This small molecule binds to this protein.
Small molecule (SMILES): CC(=O)N[C@@H]1[C@@H](O)[C@H](O)[C@@H](CO)O[C@H]1O

Binding-site contacts:
Ligand atom C8 contacts residue ASP314 of chain 1.A at 3.5 Å.
Ligand atom N2 contacts residue ASN37 of chain 1.A at 2.7 Å (h-bond).
Ligand atom C5 contacts residue THR39 of chain 1.A at 4.3 Å.
Ligand atom O7 contacts residue ARG316 of chain 1.A at 4.3 Å.
Ligand atom C7 contacts residue ARG316 of chain 1.A at 4.1 Å.
Ligand atom C1 contacts residue THR39 of chain 1.A at 4.1 Å.
Ligand atom C3 contacts residue ASN37 of chain 1.A at 3.7 Å.
Ligand atom O5 contacts residue ASN42 of chain 1.A at 3.6 Å.
Ligand atom C6 contacts residue THR39 of chain 1.A at 4.1 Å.
Ligand atom C4 contacts residue ASN37 of chain 1.A at 4.1 Å.
Ligand atom O5 contacts residue ASN37 of chain 1.A at 2.5 Å (h-bond).
Ligand atom C2 contacts residue ASN37 of chain 1.A at 2.2 Å.
Ligand atom O6 contacts residue THR39 of chain 1.A at 2.7 Å (h-bond).
Ligand atom O6 contacts residue ASN42 of chain 1.A at 4.0 Å.
Ligand atom C1 contacts residue ASN37 of chain 1.A at 1.5 Å.
Ligand atom O5 contacts residue THR39 of chain 1.A at 3.8 Å.
Ligand atom C8 contacts residue ASN37 of chain 1.A at 4.4 Å.
Ligand atom O7 contacts residue ASN37 of chain 1.A at 3.4 Å (h-bond).
Ligand atom C8 contacts residue ARG316 of chain 1.A at 3.2 Å.
Ligand atom C6 contacts residue GLU41 of chain 1.A at 3.5 Å.
Ligand atom C5 contacts residue ASN37 of chain 1.A at 3.7 Å.
Ligand atom C7 contacts residue ASN37 of chain 1.A at 3.3 Å.
Ligand atom C1 contacts residue ASN42 of chain 1.A at 4.2 Å.
Ligand atom O6 contacts residue GLU41 of chain 1.A at 3.6 Å.

Sequence of chain 1.A:
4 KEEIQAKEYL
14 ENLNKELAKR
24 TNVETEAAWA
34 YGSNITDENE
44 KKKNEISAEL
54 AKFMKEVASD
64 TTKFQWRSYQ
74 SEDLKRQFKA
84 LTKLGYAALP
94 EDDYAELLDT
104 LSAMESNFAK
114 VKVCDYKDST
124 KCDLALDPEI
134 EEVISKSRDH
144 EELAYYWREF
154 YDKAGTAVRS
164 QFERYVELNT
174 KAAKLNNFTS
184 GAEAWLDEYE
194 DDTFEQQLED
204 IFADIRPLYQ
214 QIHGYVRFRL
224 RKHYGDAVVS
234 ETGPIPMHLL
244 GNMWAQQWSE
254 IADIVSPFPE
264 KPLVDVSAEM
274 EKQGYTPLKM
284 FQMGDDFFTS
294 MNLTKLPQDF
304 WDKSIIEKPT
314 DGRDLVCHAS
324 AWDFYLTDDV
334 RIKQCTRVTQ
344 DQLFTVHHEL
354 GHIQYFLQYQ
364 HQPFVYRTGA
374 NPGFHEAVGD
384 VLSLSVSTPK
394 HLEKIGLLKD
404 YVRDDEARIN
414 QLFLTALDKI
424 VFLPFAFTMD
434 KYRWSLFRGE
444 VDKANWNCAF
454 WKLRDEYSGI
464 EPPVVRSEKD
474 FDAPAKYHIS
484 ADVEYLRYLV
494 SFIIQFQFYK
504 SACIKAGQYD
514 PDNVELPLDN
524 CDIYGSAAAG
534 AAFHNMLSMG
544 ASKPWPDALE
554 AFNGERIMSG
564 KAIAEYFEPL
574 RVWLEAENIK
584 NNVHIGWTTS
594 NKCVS